Binding-site contacts:
Ligand atom CD2 contacts residue LEU133 of chain 1.A at 3.9 Å (hydrophobic).
Ligand atom CB2 contacts residue GLU143 of chain 1.A at 2.9 Å.
Ligand atom CB2 contacts residue ASN112 of chain 1.A at 3.2 Å.
Ligand atom CB1 contacts residue GLU143 of chain 1.A at 3.4 Å.
Ligand atom CZ contacts residue ILE188 of chain 1.A at 3.8 Å (hydrophobic).
Ligand atom SG1 contacts residue ZN1 of chain 1.F at 2.4 Å.
Ligand atom SG1 contacts residue GLU166 of chain 1.A at 3.4 Å (salt-bridge).
Ligand atom CZ contacts residue VAL139 of chain 1.A at 3.2 Å (hydrophobic).
Ligand atom CA1 contacts residue ZN1 of chain 1.F at 3.9 Å.
Ligand atom O contacts residue ARG203 of chain 1.A at 2.8 Å (salt-bridge).
Ligand atom CB1 contacts residue ALA113 of chain 1.A at 3.1 Å (hydrophobic).
Ligand atom CE1 contacts residue ILE188 of chain 1.A at 3.7 Å (hydrophobic).
Ligand atom CA2 contacts residue ASN112 of chain 1.A at 3.9 Å.
Ligand atom CZ contacts residue LEU202 of chain 1.A at 3.8 Å (hydrophobic).
Ligand atom CG2 contacts residue GLU143 of chain 1.A at 3.6 Å.
Ligand atom SG1 contacts residue HIS142 of chain 1.A at 3.9 Å.
Ligand atom C1 contacts residue ASN112 of chain 1.A at 3.8 Å.
Ligand atom CB1 contacts residue ASN112 of chain 1.A at 3.5 Å.
Ligand atom CD1 contacts residue HIS142 of chain 1.A at 3.7 Å.
Ligand atom SG1 contacts residue HIS146 of chain 1.A at 3.8 Å.
Ligand atom N contacts residue ASN112 of chain 1.A at 3.1 Å (h-bond).
Ligand atom N contacts residue HIS231 of chain 1.A at 3.9 Å.
Ligand atom CA1 contacts residue GLU143 of chain 1.A at 3.4 Å.
Ligand atom CE1 contacts residue ARG203 of chain 1.A at 3.8 Å.
Ligand atom O1 contacts residue HIS231 of chain 1.A at 3.7 Å.
Ligand atom CD1 contacts residue GLU143 of chain 1.A at 3.7 Å.
Ligand atom CB2 contacts residue ALA113 of chain 1.A at 3.3 Å (hydrophobic).
Ligand atom CE1 contacts residue VAL139 of chain 1.A at 3.7 Å (hydrophobic).
Ligand atom O1 contacts residue ASN112 of chain 1.A at 3.0 Å (h-bond).
Ligand atom SG1 contacts residue TYR157 of chain 1.A at 3.5 Å (h-bond).
Ligand atom SG1 contacts residue HIS231 of chain 1.A at 3.6 Å (h-bond).
Ligand atom CE2 contacts residue VAL139 of chain 1.A at 3.5 Å (hydrophobic).
Ligand atom CA1 contacts residue ASN112 of chain 1.A at 3.8 Å.
Ligand atom CE2 contacts residue LEU202 of chain 1.A at 3.5 Å (hydrophobic).
Ligand atom CB1 contacts residue ZN1 of chain 1.F at 3.8 Å.
Ligand atom OH contacts residue HIS231 of chain 1.A at 3.7 Å.
Ligand atom CA1 contacts residue HIS142 of chain 1.A at 3.9 Å.
Ligand atom O contacts residue HIS231 of chain 1.A at 3.5 Å.
Ligand atom C1 contacts residue HIS231 of chain 1.A at 3.7 Å.
Ligand atom C contacts residue HIS231 of chain 1.A at 3.8 Å.

Sequence of chain 1.A:
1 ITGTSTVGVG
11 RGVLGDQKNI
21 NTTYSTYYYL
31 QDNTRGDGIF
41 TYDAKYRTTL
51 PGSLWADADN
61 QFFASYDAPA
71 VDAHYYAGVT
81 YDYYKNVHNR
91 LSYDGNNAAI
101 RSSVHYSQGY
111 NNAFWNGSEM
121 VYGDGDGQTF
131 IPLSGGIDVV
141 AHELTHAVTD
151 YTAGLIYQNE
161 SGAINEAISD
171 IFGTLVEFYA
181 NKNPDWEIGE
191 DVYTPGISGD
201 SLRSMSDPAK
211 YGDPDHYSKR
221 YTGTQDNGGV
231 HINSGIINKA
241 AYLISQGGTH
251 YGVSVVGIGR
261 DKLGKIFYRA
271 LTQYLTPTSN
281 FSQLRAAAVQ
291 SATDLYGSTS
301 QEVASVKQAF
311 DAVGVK

This protein binds this small molecule.
Small molecule (SMILES): O=C(O)CNC(=O)[C@@H](CS)Cc1ccccc1